This protein binds this small molecule.
Small molecule (SMILES): CSc1ccc(C(=O)Nc2nc(-c3ccccn3)cs2)cc1

Sequence of chain 1.A:
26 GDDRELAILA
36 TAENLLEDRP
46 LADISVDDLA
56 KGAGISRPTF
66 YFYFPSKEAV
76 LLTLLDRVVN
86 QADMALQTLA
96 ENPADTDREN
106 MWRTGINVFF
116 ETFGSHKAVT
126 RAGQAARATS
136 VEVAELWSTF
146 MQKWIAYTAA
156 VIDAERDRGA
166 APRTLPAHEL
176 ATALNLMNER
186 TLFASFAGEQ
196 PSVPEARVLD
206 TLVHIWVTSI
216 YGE

Binding-site contacts:
Ligand atom C19 contacts residue TRP211 of chain 1.A at 3.6 Å (hydrophobic).
Ligand atom C21 contacts residue TRP107 of chain 1.A at 3.8 Å (hydrophobic).
Ligand atom C08 contacts residue PHE188 of chain 1.A at 3.6 Å (hydrophobic).
Ligand atom C03 contacts residue MET146 of chain 1.A at 3.2 Å (hydrophobic).
Ligand atom C18 contacts residue TRP211 of chain 1.A at 3.5 Å (hydrophobic).
Ligand atom O22 contacts residue ASN183 of chain 1.A at 2.8 Å (h-bond).
Ligand atom C06 contacts residue PHE188 of chain 1.A at 3.3 Å (hydrophobic).
Ligand atom N04 contacts residue MET146 of chain 1.A at 3.0 Å (h-bond).
Ligand atom C19 contacts residue ASN183 of chain 1.A at 3.7 Å.
Ligand atom C21 contacts residue GLY110 of chain 1.A at 3.8 Å.
Ligand atom N11 contacts residue TRP149 of chain 1.A at 3.3 Å.
Ligand atom C07 contacts residue MET146 of chain 1.A at 3.7 Å (hydrophobic).
Ligand atom C15 contacts residue PHE114 of chain 1.A at 3.5 Å (hydrophobic).
Ligand atom C05 contacts residue MET146 of chain 1.A at 3.6 Å (hydrophobic).
Ligand atom C03 contacts residue TRP142 of chain 1.A at 3.8 Å (hydrophobic).
Ligand atom C13 contacts residue ASN180 of chain 1.A at 3.7 Å.
Ligand atom N12 contacts residue ASN180 of chain 1.A at 3.2 Å (h-bond).
Ligand atom C19 contacts residue PHE114 of chain 1.A at 3.6 Å (hydrophobic).
Ligand atom N04 contacts residue TRP149 of chain 1.A at 3.0 Å.
Ligand atom C14 contacts residue ASN180 of chain 1.A at 3.6 Å.
Ligand atom C18 contacts residue ILE111 of chain 1.A at 3.8 Å (hydrophobic).
Ligand atom C02 contacts residue TRP142 of chain 1.A at 3.2 Å (hydrophobic).
Ligand atom S20 contacts residue THR153 of chain 1.A at 3.6 Å (h-bond).
Ligand atom C16 contacts residue ASN180 of chain 1.A at 3.7 Å.
Ligand atom C14 contacts residue PHE114 of chain 1.A at 3.5 Å (hydrophobic).
Ligand atom C03 contacts residue TRP149 of chain 1.A at 3.5 Å (hydrophobic).
Ligand atom C13 contacts residue ASN183 of chain 1.A at 3.6 Å.
Ligand atom C19 contacts residue ILE111 of chain 1.A at 3.8 Å (hydrophobic).
Ligand atom C17 contacts residue TRP211 of chain 1.A at 3.7 Å (hydrophobic).
Ligand atom C01 contacts residue TRP142 of chain 1.A at 3.2 Å (hydrophobic).
Ligand atom O22 contacts residue PHE114 of chain 1.A at 3.7 Å.
Ligand atom N11 contacts residue MET146 of chain 1.A at 3.5 Å (h-bond).
Ligand atom C17 contacts residue THR153 of chain 1.A at 3.6 Å.
Ligand atom C16 contacts residue THR153 of chain 1.A at 3.2 Å.
Ligand atom C08 contacts residue GLU184 of chain 1.A at 3.7 Å.
Ligand atom C06 contacts residue PHE118 of chain 1.A at 3.6 Å (hydrophobic).
Ligand atom C15 contacts residue ASN180 of chain 1.A at 2.9 Å.
Ligand atom C07 contacts residue TRP149 of chain 1.A at 3.8 Å (hydrophobic).
Ligand atom C05 contacts residue TRP149 of chain 1.A at 3.5 Å (hydrophobic).
Ligand atom C13 contacts residue PHE114 of chain 1.A at 3.5 Å (hydrophobic).